Sequence of chain 1.C:
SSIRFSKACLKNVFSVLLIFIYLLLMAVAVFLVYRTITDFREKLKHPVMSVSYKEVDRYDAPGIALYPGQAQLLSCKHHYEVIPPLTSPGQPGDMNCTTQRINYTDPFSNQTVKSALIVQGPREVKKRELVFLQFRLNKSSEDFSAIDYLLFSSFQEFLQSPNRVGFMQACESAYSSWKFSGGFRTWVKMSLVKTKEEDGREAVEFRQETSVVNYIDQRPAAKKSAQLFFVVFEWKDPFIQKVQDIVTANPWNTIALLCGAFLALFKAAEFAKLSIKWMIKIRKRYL

A small-molecule ligand and the protein it binds are described below.
Small molecule (SMILES): CC(=O)N[C@@H]1[C@@H](O)[C@H](O)[C@@H](CO)O[C@H]1O

Binding-site contacts:
Ligand atom O7 contacts residue ASN162 of chain 1.C at 3.2 Å (h-bond).
Ligand atom C2 contacts residue ASN162 of chain 1.C at 2.4 Å.
Ligand atom C3 contacts residue ASN162 of chain 1.C at 3.8 Å.
Ligand atom C8 contacts residue ASN162 of chain 1.C at 4.4 Å.
Ligand atom C5 contacts residue ASN162 of chain 1.C at 3.6 Å.
Ligand atom C4 contacts residue ASN162 of chain 1.C at 4.2 Å.
Ligand atom O5 contacts residue ASN162 of chain 1.C at 2.4 Å (h-bond).
Ligand atom C7 contacts residue ASN162 of chain 1.C at 3.2 Å.
Ligand atom N2 contacts residue ASN162 of chain 1.C at 2.9 Å (h-bond).
Ligand atom C1 contacts residue ASN162 of chain 1.C at 1.4 Å.